Binding-site contacts:
Ligand atom C7 contacts residue GLU87 of chain 1.A at 3.1 Å.
Ligand atom C7 contacts residue THR81 of chain 1.A at 3.4 Å.
Ligand atom N10 contacts residue TRP96 of chain 1.A at 3.9 Å.
Ligand atom O13 contacts residue THR81 of chain 1.A at 2.9 Å (h-bond).
Ligand atom C7 contacts residue GLN92 of chain 1.A at 3.4 Å.
Ligand atom N6 contacts residue GLU87 of chain 1.A at 2.8 Å (salt-bridge).
Ligand atom C9 contacts residue LEU80 of chain 1.A at 3.8 Å (hydrophobic).
Ligand atom O13 contacts residue LEU80 of chain 1.A at 3.5 Å.
Ligand atom C8 contacts residue THR81 of chain 1.A at 3.5 Å.
Ligand atom C15 contacts residue TRP96 of chain 1.A at 3.7 Å (hydrophobic).
Ligand atom C8 contacts residue TRP83 of chain 1.A at 3.4 Å (hydrophobic).
Ligand atom C8 contacts residue GLU87 of chain 1.A at 3.3 Å.
Ligand atom C5 contacts residue THR81 of chain 1.A at 3.5 Å.
Ligand atom C5 contacts residue GLU87 of chain 1.A at 3.5 Å.
Ligand atom C17 contacts residue TYR97 of chain 1.A at 3.5 Å (hydrophobic).
Ligand atom C4 contacts residue THR81 of chain 1.A at 3.5 Å.
Ligand atom C9 contacts residue GLN92 of chain 1.A at 3.6 Å.
Ligand atom C26 contacts residue LEU80 of chain 1.A at 3.5 Å (hydrophobic).
Ligand atom C17 contacts residue TRP96 of chain 1.A at 3.7 Å (hydrophobic).
Ligand atom C31 contacts residue GLY79 of chain 1.A at 3.9 Å.
Ligand atom C18 contacts residue TRP96 of chain 1.A at 4.0 Å (hydrophobic).
Ligand atom C5 contacts residue LYS84 of chain 1.A at 3.6 Å.
Ligand atom C8 contacts residue GLN92 of chain 1.A at 3.9 Å.
Ligand atom C25 contacts residue GLY79 of chain 1.A at 3.7 Å.
Ligand atom C29 contacts residue LYS70 of chain 1.A at 4.0 Å.
Ligand atom C26 contacts residue VAL71 of chain 1.A at 3.6 Å (hydrophobic).
Ligand atom C9 contacts residue THR81 of chain 1.A at 3.4 Å.
Ligand atom N6 contacts residue ASP82 of chain 1.A at 2.8 Å (salt-bridge).
Ligand atom C11 contacts residue LEU80 of chain 1.A at 3.9 Å (hydrophobic).
Ligand atom C25 contacts residue LEU80 of chain 1.A at 3.6 Å (hydrophobic).
Ligand atom C27 contacts residue GLY79 of chain 1.A at 3.8 Å.
Ligand atom C25 contacts residue LYS70 of chain 1.A at 4.0 Å.
Ligand atom C12 contacts residue LEU80 of chain 1.A at 3.8 Å (hydrophobic).
Ligand atom C27 contacts residue LEU65 of chain 1.A at 3.8 Å (hydrophobic).
Ligand atom N10 contacts residue THR81 of chain 1.A at 4.0 Å.
Ligand atom C5 contacts residue ASP82 of chain 1.A at 3.5 Å.
Ligand atom C24 contacts residue LYS70 of chain 1.A at 4.0 Å.
Ligand atom C26 contacts residue GLY79 of chain 1.A at 3.5 Å.
Ligand atom C11 contacts residue TRP96 of chain 1.A at 3.5 Å (hydrophobic).
Ligand atom N6 contacts residue THR81 of chain 1.A at 2.8 Å (h-bond).

A protein and the small-molecule ligand that binds it are described below.
Small molecule (SMILES): COC[C@H]1C[NH2+][C@H](C)CN1CC(=O)N1CC(C)(C)c2ncc(Cc3ccccc3)cc21

Sequence of chain 1.A:
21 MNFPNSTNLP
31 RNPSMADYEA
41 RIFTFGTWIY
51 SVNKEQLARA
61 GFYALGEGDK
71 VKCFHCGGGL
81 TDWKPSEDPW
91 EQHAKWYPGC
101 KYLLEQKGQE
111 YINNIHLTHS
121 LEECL